The protein below binds the small molecule below.
Small molecule (SMILES): O=C(O)C[C@H](NC(=O)CP(=O)(O)O)C(=O)O

Sequence of chain 1.C:
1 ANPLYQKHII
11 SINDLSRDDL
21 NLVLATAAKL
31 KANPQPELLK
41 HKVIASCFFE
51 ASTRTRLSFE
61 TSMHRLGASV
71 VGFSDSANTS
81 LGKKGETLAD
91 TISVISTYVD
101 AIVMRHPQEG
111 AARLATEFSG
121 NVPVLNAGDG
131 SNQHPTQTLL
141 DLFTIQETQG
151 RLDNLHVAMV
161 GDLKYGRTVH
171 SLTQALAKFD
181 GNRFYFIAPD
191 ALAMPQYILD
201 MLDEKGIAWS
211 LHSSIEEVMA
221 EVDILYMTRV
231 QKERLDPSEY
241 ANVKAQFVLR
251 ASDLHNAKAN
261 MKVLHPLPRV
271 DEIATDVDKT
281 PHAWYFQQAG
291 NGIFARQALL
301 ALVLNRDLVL

Sequence of chain 3.C:
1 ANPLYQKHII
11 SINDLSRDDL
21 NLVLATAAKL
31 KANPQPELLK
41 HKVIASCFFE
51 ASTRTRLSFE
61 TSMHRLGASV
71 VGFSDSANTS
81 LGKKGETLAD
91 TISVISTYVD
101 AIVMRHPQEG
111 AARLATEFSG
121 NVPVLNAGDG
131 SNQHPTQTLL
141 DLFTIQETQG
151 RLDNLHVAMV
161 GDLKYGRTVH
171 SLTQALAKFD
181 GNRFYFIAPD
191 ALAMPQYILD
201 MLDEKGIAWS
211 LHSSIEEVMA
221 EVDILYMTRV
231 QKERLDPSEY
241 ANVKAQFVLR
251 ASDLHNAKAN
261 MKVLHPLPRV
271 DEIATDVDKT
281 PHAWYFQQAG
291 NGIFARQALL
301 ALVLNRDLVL

Binding-site contacts:
Ligand atom O3P contacts residue ARG105 of chain 1.C at 3.3 Å (salt-bridge).
Ligand atom O1P contacts residue SER80 of chain 3.C at 3.1 Å (h-bond).
Ligand atom P contacts residue ARG54 of chain 1.C at 3.7 Å.
Ligand atom P contacts residue SER80 of chain 3.C at 3.6 Å.
Ligand atom C3 contacts residue LEU267 of chain 1.C at 3.4 Å (hydrophobic).
Ligand atom O3 contacts residue ARG105 of chain 1.C at 3.4 Å (salt-bridge).
Ligand atom C5 contacts residue GLN231 of chain 1.C at 3.6 Å.
Ligand atom C5 contacts residue ARG229 of chain 1.C at 3.5 Å.
Ligand atom O1 contacts residue ARG105 of chain 1.C at 2.9 Å (salt-bridge).
Ligand atom O3 contacts residue ARG167 of chain 1.C at 2.9 Å (salt-bridge).
Ligand atom O3 contacts residue LYS84 of chain 3.C at 2.9 Å (salt-bridge).
Ligand atom C2 contacts residue LEU267 of chain 1.C at 3.7 Å (hydrophobic).
Ligand atom O5 contacts residue GLN231 of chain 1.C at 3.0 Å (h-bond).
Ligand atom O4 contacts residue ARG229 of chain 1.C at 2.9 Å (salt-bridge).
Ligand atom O2P contacts residue SER80 of chain 3.C at 3.0 Å (h-bond).
Ligand atom C2 contacts residue THR168 of chain 1.C at 3.7 Å.
Ligand atom O1 contacts residue THR55 of chain 1.C at 2.9 Å (h-bond).
Ligand atom O3P contacts residue ARG54 of chain 1.C at 3.5 Å (salt-bridge).
Ligand atom O4 contacts residue LYS84 of chain 3.C at 2.8 Å (salt-bridge).
Ligand atom C1 contacts residue LEU267 of chain 1.C at 3.5 Å (hydrophobic).
Ligand atom O1P contacts residue ARG105 of chain 1.C at 2.9 Å (salt-bridge).
Ligand atom C5 contacts residue LEU267 of chain 1.C at 3.5 Å (hydrophobic).
Ligand atom O2 contacts residue ARG167 of chain 1.C at 2.6 Å (salt-bridge).
Ligand atom O5 contacts residue ARG229 of chain 1.C at 2.9 Å (salt-bridge).
Ligand atom P contacts residue THR53 of chain 1.C at 3.6 Å.
Ligand atom C1P contacts residue LEU267 of chain 1.C at 3.4 Å (hydrophobic).
Ligand atom O3P contacts residue SER52 of chain 1.C at 2.5 Å (h-bond).
Ligand atom O2P contacts residue ARG54 of chain 1.C at 2.8 Å (salt-bridge).
Ligand atom C1P contacts residue ARG54 of chain 1.C at 3.4 Å.
Ligand atom C4 contacts residue HIS134 of chain 1.C at 3.7 Å.
Ligand atom P contacts residue ARG105 of chain 1.C at 3.7 Å.
Ligand atom O3P contacts residue THR53 of chain 1.C at 3.6 Å (h-bond).
Ligand atom O2P contacts residue THR53 of chain 1.C at 2.8 Å (h-bond).
Ligand atom N2 contacts residue LEU267 of chain 1.C at 2.8 Å (h-bond).
Ligand atom C4 contacts residue ARG167 of chain 1.C at 3.5 Å.
Ligand atom C3 contacts residue THR168 of chain 1.C at 3.6 Å.
Ligand atom O1P contacts residue LYS84 of chain 3.C at 2.8 Å (salt-bridge).
Ligand atom O2 contacts residue HIS134 of chain 1.C at 3.5 Å.
Ligand atom O3P contacts residue THR55 of chain 1.C at 2.7 Å (h-bond).
Ligand atom O1 contacts residue HIS134 of chain 1.C at 2.8 Å (h-bond).